Binding-site contacts:
Ligand atom C17 contacts residue ASP16 of chain 1.A at 3.7 Å.
Ligand atom N2 contacts residue TYR57 of chain 2.A at 3.8 Å.
Ligand atom C5 contacts residue TYR57 of chain 2.A at 3.5 Å (hydrophobic).
Ligand atom C7 contacts residue ASN20 of chain 1.A at 3.6 Å.
Ligand atom C12 contacts residue GLY54 of chain 2.A at 3.8 Å.
Ligand atom CL contacts residue TYR57 of chain 2.A at 3.7 Å.
Ligand atom N2 contacts residue MET50 of chain 2.A at 2.9 Å (h-bond).
Ligand atom N contacts residue TYR57 of chain 2.A at 3.8 Å.
Ligand atom O contacts residue MET113 of chain 2.A at 3.6 Å.
Ligand atom C14 contacts residue CYS52 of chain 2.A at 3.3 Å (hydrophobic).
Ligand atom CL contacts residue ARG27 of chain 1.A at 3.8 Å.
Ligand atom O1 contacts residue ASN20 of chain 1.A at 3.3 Å (h-bond).
Ligand atom C10 contacts residue GLY54 of chain 2.A at 3.5 Å.
Ligand atom C7 contacts residue ALA51 of chain 2.A at 3.6 Å (hydrophobic).
Ligand atom C4 contacts residue TYR57 of chain 2.A at 3.5 Å (hydrophobic).
Ligand atom C5 contacts residue ASN20 of chain 1.A at 3.7 Å.
Ligand atom C11 contacts residue GLY54 of chain 2.A at 3.3 Å.
Ligand atom CL contacts residue ARG23 of chain 1.A at 3.4 Å.
Ligand atom CL contacts residue LEU24 of chain 1.A at 3.5 Å.
Ligand atom N1 contacts residue TYR57 of chain 2.A at 3.8 Å.
Ligand atom N1 contacts residue ALA51 of chain 2.A at 3.4 Å (h-bond).
Ligand atom C5 contacts residue MET50 of chain 2.A at 3.5 Å (hydrophobic).
Ligand atom CL contacts residue ASN20 of chain 1.A at 3.7 Å.
Ligand atom C13 contacts residue GLU114 of chain 2.A at 3.6 Å.
Ligand atom N4 contacts residue GLN112 of chain 2.A at 3.2 Å (h-bond).
Ligand atom C contacts residue TYR57 of chain 2.A at 3.5 Å (hydrophobic).
Ligand atom C9 contacts residue GLN112 of chain 2.A at 3.2 Å.
Ligand atom C17 contacts residue ALA51 of chain 2.A at 3.4 Å (hydrophobic).
Ligand atom N contacts residue ARG23 of chain 1.A at 3.8 Å.
Ligand atom N1 contacts residue MET50 of chain 2.A at 3.2 Å (h-bond).
Ligand atom N1 contacts residue LEU24 of chain 1.A at 3.5 Å.
Ligand atom C6 contacts residue MET50 of chain 2.A at 3.5 Å (hydrophobic).
Ligand atom C4 contacts residue ASN20 of chain 1.A at 3.7 Å.
Ligand atom O contacts residue GLU114 of chain 2.A at 3.0 Å (salt-bridge).
Ligand atom C3 contacts residue ASN20 of chain 1.A at 3.7 Å.
Ligand atom C13 contacts residue GLN112 of chain 2.A at 3.2 Å.
Ligand atom N3 contacts residue CYS52 of chain 2.A at 3.8 Å.
Ligand atom N2 contacts residue ASN20 of chain 1.A at 3.7 Å.
Ligand atom C7 contacts residue MET50 of chain 2.A at 3.8 Å (hydrophobic).
Ligand atom O contacts residue GLN112 of chain 2.A at 3.3 Å (h-bond).

A small-molecule ligand and the protein it binds are described below.
Small molecule (SMILES): CC[C@H](O)Cn1c(=O)n(C)c2ccc(Nc3ccnc(Cl)c3C#N)cc21

Sequence of chain 1.A:
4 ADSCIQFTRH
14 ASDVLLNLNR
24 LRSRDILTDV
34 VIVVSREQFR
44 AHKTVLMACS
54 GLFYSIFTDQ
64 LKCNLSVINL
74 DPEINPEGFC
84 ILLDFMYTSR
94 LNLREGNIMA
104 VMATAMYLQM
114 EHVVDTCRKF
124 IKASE

Sequence of chain 2.A:
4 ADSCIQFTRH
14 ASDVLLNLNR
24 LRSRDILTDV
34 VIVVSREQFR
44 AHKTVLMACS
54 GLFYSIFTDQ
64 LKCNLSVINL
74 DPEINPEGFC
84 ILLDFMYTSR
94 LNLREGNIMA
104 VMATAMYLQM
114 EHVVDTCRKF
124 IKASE